Binding-site contacts:
Ligand atom O3 contacts residue GLY129 of chain 1.A at 3.7 Å.
Ligand atom O contacts residue PHE171 of chain 1.A at 4.2 Å.
Ligand atom O1 contacts residue ASN127 of chain 1.A at 3.0 Å (h-bond).
Ligand atom C contacts residue ASN127 of chain 1.A at 4.0 Å.
Ligand atom O contacts residue ASN166 of chain 1.A at 4.0 Å.
Ligand atom C5 contacts residue GLY164 of chain 1.A at 4.4 Å.
Ligand atom N contacts residue GLY165 of chain 1.A at 3.9 Å.
Ligand atom C1 contacts residue GLY165 of chain 1.A at 4.2 Å.
Ligand atom O2 contacts residue PHE171 of chain 1.A at 4.5 Å.
Ligand atom O1 contacts residue LEU128 of chain 1.A at 3.6 Å.
Ligand atom C4 contacts residue GLY129 of chain 1.A at 3.9 Å.
Ligand atom O2 contacts residue GLY165 of chain 1.A at 3.0 Å (h-bond).
Ligand atom O contacts residue GLY165 of chain 1.A at 4.3 Å.
Ligand atom C contacts residue PHE171 of chain 1.A at 3.9 Å (hydrophobic).
Ligand atom C7 contacts residue HIS41 of chain 1.A at 3.5 Å.
Ligand atom C3 contacts residue LEU128 of chain 1.A at 3.8 Å (hydrophobic).
Ligand atom C1 contacts residue GLY129 of chain 1.A at 4.2 Å.
Ligand atom O2 contacts residue GLY164 of chain 1.A at 3.3 Å.
Ligand atom O1 contacts residue GLY129 of chain 1.A at 3.3 Å (h-bond).
Ligand atom C1 contacts residue PHE171 of chain 1.A at 4.3 Å (hydrophobic).
Ligand atom C3 contacts residue GLY165 of chain 1.A at 3.8 Å.
Ligand atom C1 contacts residue ASN127 of chain 1.A at 4.1 Å.
Ligand atom C4 contacts residue LEU128 of chain 1.A at 4.0 Å (hydrophobic).
Ligand atom C2 contacts residue GLY165 of chain 1.A at 3.1 Å.
Ligand atom N contacts residue GLY129 of chain 1.A at 3.7 Å.
Ligand atom C3 contacts residue GLY164 of chain 1.A at 4.4 Å.
Ligand atom C3 contacts residue GLY129 of chain 1.A at 4.1 Å.
Ligand atom N contacts residue LEU128 of chain 1.A at 4.4 Å.
Ligand atom N1 contacts residue GLY129 of chain 1.A at 3.4 Å.
Ligand atom O2 contacts residue LEU128 of chain 1.A at 3.6 Å.
Ligand atom C5 contacts residue LEU128 of chain 1.A at 3.8 Å (hydrophobic).
Ligand atom C contacts residue ASN166 of chain 1.A at 4.2 Å.
Ligand atom C5 contacts residue VAL163 of chain 1.A at 3.8 Å (hydrophobic).

This protein binds this small molecule.
Small molecule (SMILES): COC(=O)CNC(=O)c1cc(C)on1

Sequence of chain 1.A:
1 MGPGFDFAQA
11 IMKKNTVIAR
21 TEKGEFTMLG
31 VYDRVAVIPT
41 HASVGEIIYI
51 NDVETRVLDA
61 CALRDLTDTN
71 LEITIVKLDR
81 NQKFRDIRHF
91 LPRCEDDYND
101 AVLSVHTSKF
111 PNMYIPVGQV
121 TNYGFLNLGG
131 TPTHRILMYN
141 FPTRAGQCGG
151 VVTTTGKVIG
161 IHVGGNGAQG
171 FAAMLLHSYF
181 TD